Sequence of chain 1.A:
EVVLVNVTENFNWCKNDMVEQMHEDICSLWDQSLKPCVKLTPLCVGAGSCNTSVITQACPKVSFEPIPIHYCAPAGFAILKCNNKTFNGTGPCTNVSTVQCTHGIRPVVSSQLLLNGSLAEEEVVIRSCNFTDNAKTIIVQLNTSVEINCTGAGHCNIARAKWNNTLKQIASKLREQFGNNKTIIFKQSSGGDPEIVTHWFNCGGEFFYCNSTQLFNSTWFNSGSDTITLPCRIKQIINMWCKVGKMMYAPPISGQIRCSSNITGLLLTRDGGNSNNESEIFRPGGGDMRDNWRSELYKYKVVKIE

Sequence of chain 1.B:
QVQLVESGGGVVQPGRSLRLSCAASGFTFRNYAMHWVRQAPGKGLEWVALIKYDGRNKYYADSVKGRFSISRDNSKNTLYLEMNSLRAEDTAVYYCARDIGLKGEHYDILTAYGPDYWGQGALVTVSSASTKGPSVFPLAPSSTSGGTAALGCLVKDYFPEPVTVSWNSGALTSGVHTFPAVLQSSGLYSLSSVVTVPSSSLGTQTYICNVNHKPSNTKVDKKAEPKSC

The protein below binds the small molecule below.
Small molecule (SMILES): CC(=O)N[C@@H]1[C@@H](O)[C@H](O)[C@@H](CO)O[C@H]1O

Binding-site contacts:
Ligand atom C7 contacts residue ASN211 of chain 1.A at 3.6 Å.
Ligand atom C2 contacts residue THR213 of chain 1.A at 4.2 Å.
Ligand atom C6 contacts residue THR213 of chain 1.A at 3.7 Å.
Ligand atom N2 contacts residue ASN211 of chain 1.A at 3.1 Å (h-bond).
Ligand atom C2 contacts residue GLY104 of chain 1.B at 4.2 Å.
Ligand atom C5 contacts residue NAG1 of chain 1.P at 4.3 Å.
Ligand atom O5 contacts residue THR213 of chain 1.A at 3.3 Å (h-bond).
Ligand atom C5 contacts residue THR213 of chain 1.A at 3.0 Å.
Ligand atom C4 contacts residue ASN211 of chain 1.A at 4.2 Å.
Ligand atom C7 contacts residue SO41 of chain 1.W at 4.3 Å.
Ligand atom O7 contacts residue ASN211 of chain 1.A at 3.7 Å.
Ligand atom O7 contacts residue LYS103 of chain 1.B at 3.9 Å.
Ligand atom C1 contacts residue THR213 of chain 1.A at 3.4 Å.
Ligand atom C7 contacts residue GLY104 of chain 1.B at 3.5 Å.
Ligand atom C8 contacts residue GLY104 of chain 1.B at 4.1 Å.
Ligand atom C7 contacts residue LYS103 of chain 1.B at 4.4 Å.
Ligand atom C3 contacts residue ASN211 of chain 1.A at 3.9 Å.
Ligand atom C4 contacts residue THR213 of chain 1.A at 4.2 Å.
Ligand atom O7 contacts residue SO41 of chain 1.W at 3.5 Å (h-bond).
Ligand atom O7 contacts residue GLY104 of chain 1.B at 3.2 Å.
Ligand atom C1 contacts residue ASN211 of chain 1.A at 1.4 Å.
Ligand atom C3 contacts residue GLY104 of chain 1.B at 4.2 Å.
Ligand atom C8 contacts residue LYS103 of chain 1.B at 4.4 Å.
Ligand atom C2 contacts residue ASN211 of chain 1.A at 2.6 Å.
Ligand atom C5 contacts residue ASN211 of chain 1.A at 3.6 Å.
Ligand atom C3 contacts residue THR213 of chain 1.A at 4.4 Å.
Ligand atom C8 contacts residue VAL197 of chain 1.A at 3.7 Å (hydrophobic).
Ligand atom O5 contacts residue ASN211 of chain 1.A at 2.4 Å (h-bond).
Ligand atom O7 contacts residue HIS106 of chain 1.B at 4.4 Å.
Ligand atom O6 contacts residue NAG1 of chain 1.P at 4.4 Å.
Ligand atom N2 contacts residue THR213 of chain 1.A at 4.0 Å.
Ligand atom O3 contacts residue GLY104 of chain 1.B at 3.1 Å.
Ligand atom N2 contacts residue GLY104 of chain 1.B at 4.0 Å.
Ligand atom C8 contacts residue LEU102 of chain 1.B at 3.9 Å (hydrophobic).
Ligand atom C6 contacts residue NAG1 of chain 1.P at 3.3 Å.